Binding-site contacts:
Ligand atom C8 contacts residue ILE142 of chain 1.B at 4.1 Å (hydrophobic).
Ligand atom O7 contacts residue ASN133 of chain 1.B at 4.3 Å.
Ligand atom C7 contacts residue ASN133 of chain 1.B at 3.4 Å.
Ligand atom O6 contacts residue SER131 of chain 1.B at 4.0 Å.
Ligand atom C1 contacts residue ASN133 of chain 1.B at 1.4 Å.
Ligand atom C6 contacts residue ASN133 of chain 1.B at 4.2 Å.
Ligand atom C8 contacts residue ASN133 of chain 1.B at 3.4 Å.
Ligand atom O6 contacts residue PHE132 of chain 1.B at 4.2 Å.
Ligand atom C6 contacts residue ASN99 of chain 1.B at 3.9 Å.
Ligand atom C2 contacts residue ASN133 of chain 1.B at 2.5 Å.
Ligand atom C7 contacts residue ILE142 of chain 1.B at 4.2 Å (hydrophobic).
Ligand atom O6 contacts residue THR97 of chain 1.B at 4.1 Å.
Ligand atom O6 contacts residue ASN99 of chain 1.B at 4.3 Å.
Ligand atom O7 contacts residue ILE142 of chain 1.B at 4.0 Å.
Ligand atom C8 contacts residue LYS143 of chain 1.B at 4.5 Å.
Ligand atom C4 contacts residue ASN133 of chain 1.B at 4.2 Å.
Ligand atom C5 contacts residue ASN133 of chain 1.B at 3.6 Å.
Ligand atom C3 contacts residue ASN133 of chain 1.B at 3.8 Å.
Ligand atom O6 contacts residue ASN133 of chain 1.B at 3.4 Å (h-bond).
Ligand atom C8 contacts residue LYS144 of chain 1.B at 4.5 Å.
Ligand atom N2 contacts residue ASN133 of chain 1.B at 3.0 Å (h-bond).
Ligand atom O5 contacts residue ASN133 of chain 1.B at 2.3 Å (h-bond).

Sequence of chain 1.B:
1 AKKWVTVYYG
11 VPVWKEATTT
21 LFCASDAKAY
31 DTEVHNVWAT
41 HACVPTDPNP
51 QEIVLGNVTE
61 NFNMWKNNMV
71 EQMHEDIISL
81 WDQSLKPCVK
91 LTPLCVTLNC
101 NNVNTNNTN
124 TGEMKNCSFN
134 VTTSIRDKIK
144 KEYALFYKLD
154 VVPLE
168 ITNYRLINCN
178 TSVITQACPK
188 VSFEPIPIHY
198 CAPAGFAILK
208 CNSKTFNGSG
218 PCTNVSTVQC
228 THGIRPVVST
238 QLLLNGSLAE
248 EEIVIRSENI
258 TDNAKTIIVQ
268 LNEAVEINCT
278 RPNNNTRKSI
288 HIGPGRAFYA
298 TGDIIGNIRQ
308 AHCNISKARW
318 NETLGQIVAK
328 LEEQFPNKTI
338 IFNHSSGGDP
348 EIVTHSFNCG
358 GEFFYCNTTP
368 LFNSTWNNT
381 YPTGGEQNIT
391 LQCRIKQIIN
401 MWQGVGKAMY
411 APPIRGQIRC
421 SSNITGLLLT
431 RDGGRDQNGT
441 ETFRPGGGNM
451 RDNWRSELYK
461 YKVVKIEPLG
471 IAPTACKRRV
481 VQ

A protein and the small-molecule ligand that binds it are described below.
Small molecule (SMILES): CC(=O)N[C@@H]1[C@@H](O)[C@H](O)[C@@H](CO)O[C@H]1O